A protein and the small-molecule ligand that binds it are described below.
Small molecule (SMILES): CC(=O)N[C@@H]1[C@@H](O)[C@H](O)[C@@H](CO)O[C@H]1O

Binding-site contacts:
Ligand atom C1 contacts residue ASN59 of chain 1.B at 1.5 Å.
Ligand atom C5 contacts residue ASN59 of chain 1.B at 3.8 Å.
Ligand atom C7 contacts residue ASN59 of chain 1.B at 3.3 Å.
Ligand atom C4 contacts residue ASN59 of chain 1.B at 4.2 Å.
Ligand atom C2 contacts residue ASN59 of chain 1.B at 2.3 Å.
Ligand atom C8 contacts residue ASN59 of chain 1.B at 3.6 Å.
Ligand atom O7 contacts residue ASN59 of chain 1.B at 4.2 Å.
Ligand atom C3 contacts residue ASN59 of chain 1.B at 3.6 Å.
Ligand atom N2 contacts residue ASN59 of chain 1.B at 2.7 Å (h-bond).
Ligand atom O5 contacts residue ASN59 of chain 1.B at 2.5 Å (h-bond).
Ligand atom C6 contacts residue ASN59 of chain 1.B at 4.3 Å.

Sequence of chain 1.B:
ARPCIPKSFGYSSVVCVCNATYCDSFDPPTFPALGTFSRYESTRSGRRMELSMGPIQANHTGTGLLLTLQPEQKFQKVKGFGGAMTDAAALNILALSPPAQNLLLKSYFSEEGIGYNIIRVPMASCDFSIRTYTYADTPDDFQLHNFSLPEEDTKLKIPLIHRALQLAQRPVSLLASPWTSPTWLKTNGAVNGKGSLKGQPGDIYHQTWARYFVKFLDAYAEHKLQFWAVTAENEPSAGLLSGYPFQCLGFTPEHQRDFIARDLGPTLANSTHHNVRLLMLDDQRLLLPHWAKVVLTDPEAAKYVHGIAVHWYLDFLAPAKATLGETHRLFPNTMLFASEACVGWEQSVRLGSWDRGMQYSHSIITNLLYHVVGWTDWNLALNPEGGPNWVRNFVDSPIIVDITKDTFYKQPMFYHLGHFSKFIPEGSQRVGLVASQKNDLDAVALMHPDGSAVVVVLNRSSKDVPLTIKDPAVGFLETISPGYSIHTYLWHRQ